Sequence of chain 1.A:
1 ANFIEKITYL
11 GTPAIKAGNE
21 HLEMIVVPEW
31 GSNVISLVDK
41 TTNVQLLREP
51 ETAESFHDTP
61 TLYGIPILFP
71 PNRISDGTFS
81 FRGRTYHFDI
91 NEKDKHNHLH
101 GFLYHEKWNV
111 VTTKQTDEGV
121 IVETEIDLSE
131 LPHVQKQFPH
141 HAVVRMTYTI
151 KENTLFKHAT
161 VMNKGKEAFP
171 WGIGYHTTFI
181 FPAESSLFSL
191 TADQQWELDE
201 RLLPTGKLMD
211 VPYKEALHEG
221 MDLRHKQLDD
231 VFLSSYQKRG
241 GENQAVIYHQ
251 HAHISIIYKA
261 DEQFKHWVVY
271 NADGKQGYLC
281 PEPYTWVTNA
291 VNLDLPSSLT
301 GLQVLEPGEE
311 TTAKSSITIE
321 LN

Binding-site contacts:
Ligand atom C6 contacts residue LEU293 of chain 1.A at 3.8 Å (hydrophobic).
Ligand atom C2 contacts residue SER75 of chain 1.A at 3.9 Å.
Ligand atom O6 contacts residue ASP76 of chain 1.A at 4.3 Å.
Ligand atom C6 contacts residue THR78 of chain 1.A at 3.1 Å.
Ligand atom C5 contacts residue PRO204 of chain 1.A at 4.2 Å (hydrophobic).
Ligand atom C6 contacts residue SER75 of chain 1.A at 4.2 Å.
Ligand atom O5 contacts residue SER75 of chain 1.A at 3.5 Å (h-bond).
Ligand atom O6 contacts residue SER75 of chain 1.A at 3.2 Å (h-bond).
Ligand atom C2 contacts residue ASN292 of chain 1.A at 4.3 Å.
Ligand atom O4 contacts residue PRO204 of chain 1.A at 3.5 Å (h-bond).
Ligand atom O4 contacts residue ASP199 of chain 1.A at 4.3 Å.
Ligand atom O5 contacts residue ASN292 of chain 1.A at 3.1 Å.
Ligand atom O2 contacts residue ARG201 of chain 1.A at 4.2 Å.
Ligand atom O5 contacts residue ASN289 of chain 1.A at 2.8 Å (h-bond).
Ligand atom C6 contacts residue ASN292 of chain 1.A at 3.3 Å.
Ligand atom O3 contacts residue ASP199 of chain 1.A at 4.0 Å.
Ligand atom O6 contacts residue ASN292 of chain 1.A at 3.5 Å (h-bond).
Ligand atom O4 contacts residue THR205 of chain 1.A at 4.4 Å.
Ligand atom C5 contacts residue ASN292 of chain 1.A at 3.9 Å.
Ligand atom C5 contacts residue ASN289 of chain 1.A at 3.6 Å.
Ligand atom C1 contacts residue ASN289 of chain 1.A at 3.8 Å.
Ligand atom C1 contacts residue SER75 of chain 1.A at 3.3 Å.
Ligand atom O6 contacts residue ASN289 of chain 1.A at 2.9 Å (h-bond).
Ligand atom C4 contacts residue ASP199 of chain 1.A at 4.4 Å.
Ligand atom O6 contacts residue THR78 of chain 1.A at 2.9 Å (h-bond).
Ligand atom O6 contacts residue LEU293 of chain 1.A at 4.5 Å.
Ligand atom O6 contacts residue PRO204 of chain 1.A at 2.6 Å (h-bond).
Ligand atom C6 contacts residue PRO204 of chain 1.A at 3.1 Å (hydrophobic).
Ligand atom C5 contacts residue SER75 of chain 1.A at 4.3 Å.
Ligand atom O1 contacts residue SER75 of chain 1.A at 4.4 Å.
Ligand atom C1 contacts residue ASN292 of chain 1.A at 3.8 Å.
Ligand atom O6 contacts residue LEU203 of chain 1.A at 3.6 Å.
Ligand atom C6 contacts residue ASN289 of chain 1.A at 3.3 Å.
Ligand atom C4 contacts residue PRO204 of chain 1.A at 4.1 Å (hydrophobic).

A small-molecule ligand and the protein it binds are described below.
Small molecule (SMILES): OC[C@H]1O[C@H](O[C@H]2O[C@H](CO)[C@@H](O)[C@H](O)[C@H]2O)[C@H](O)[C@@H](O)[C@@H]1O